Binding-site contacts:
Ligand atom C2 contacts residue ASN160 of chain 1.A at 2.5 Å.
Ligand atom O7 contacts residue SER110 of chain 1.A at 4.1 Å.
Ligand atom C1 contacts residue ASN160 of chain 1.A at 1.4 Å.
Ligand atom C7 contacts residue PHE131 of chain 1.A at 3.9 Å (hydrophobic).
Ligand atom C2 contacts residue PHE131 of chain 1.A at 4.3 Å (hydrophobic).
Ligand atom C8 contacts residue ASN160 of chain 1.A at 4.3 Å.
Ligand atom C5 contacts residue ASN160 of chain 1.A at 3.7 Å.
Ligand atom C7 contacts residue GLU130 of chain 1.A at 3.4 Å.
Ligand atom C1 contacts residue PHE131 of chain 1.A at 3.7 Å (hydrophobic).
Ligand atom O7 contacts residue PHE131 of chain 1.A at 3.6 Å.
Ligand atom C2 contacts residue GLU130 of chain 1.A at 4.5 Å.
Ligand atom O7 contacts residue GLU130 of chain 1.A at 3.4 Å.
Ligand atom O5 contacts residue ASN160 of chain 1.A at 2.4 Å (h-bond).
Ligand atom C7 contacts residue ASN160 of chain 1.A at 3.9 Å.
Ligand atom C3 contacts residue ASN160 of chain 1.A at 3.8 Å.
Ligand atom N2 contacts residue ASN160 of chain 1.A at 3.0 Å (h-bond).
Ligand atom N2 contacts residue GLU130 of chain 1.A at 4.0 Å.
Ligand atom C4 contacts residue ASN160 of chain 1.A at 4.3 Å.
Ligand atom C8 contacts residue GLU130 of chain 1.A at 3.3 Å.
Ligand atom N2 contacts residue PHE131 of chain 1.A at 3.3 Å.

Sequence of chain 1.A:
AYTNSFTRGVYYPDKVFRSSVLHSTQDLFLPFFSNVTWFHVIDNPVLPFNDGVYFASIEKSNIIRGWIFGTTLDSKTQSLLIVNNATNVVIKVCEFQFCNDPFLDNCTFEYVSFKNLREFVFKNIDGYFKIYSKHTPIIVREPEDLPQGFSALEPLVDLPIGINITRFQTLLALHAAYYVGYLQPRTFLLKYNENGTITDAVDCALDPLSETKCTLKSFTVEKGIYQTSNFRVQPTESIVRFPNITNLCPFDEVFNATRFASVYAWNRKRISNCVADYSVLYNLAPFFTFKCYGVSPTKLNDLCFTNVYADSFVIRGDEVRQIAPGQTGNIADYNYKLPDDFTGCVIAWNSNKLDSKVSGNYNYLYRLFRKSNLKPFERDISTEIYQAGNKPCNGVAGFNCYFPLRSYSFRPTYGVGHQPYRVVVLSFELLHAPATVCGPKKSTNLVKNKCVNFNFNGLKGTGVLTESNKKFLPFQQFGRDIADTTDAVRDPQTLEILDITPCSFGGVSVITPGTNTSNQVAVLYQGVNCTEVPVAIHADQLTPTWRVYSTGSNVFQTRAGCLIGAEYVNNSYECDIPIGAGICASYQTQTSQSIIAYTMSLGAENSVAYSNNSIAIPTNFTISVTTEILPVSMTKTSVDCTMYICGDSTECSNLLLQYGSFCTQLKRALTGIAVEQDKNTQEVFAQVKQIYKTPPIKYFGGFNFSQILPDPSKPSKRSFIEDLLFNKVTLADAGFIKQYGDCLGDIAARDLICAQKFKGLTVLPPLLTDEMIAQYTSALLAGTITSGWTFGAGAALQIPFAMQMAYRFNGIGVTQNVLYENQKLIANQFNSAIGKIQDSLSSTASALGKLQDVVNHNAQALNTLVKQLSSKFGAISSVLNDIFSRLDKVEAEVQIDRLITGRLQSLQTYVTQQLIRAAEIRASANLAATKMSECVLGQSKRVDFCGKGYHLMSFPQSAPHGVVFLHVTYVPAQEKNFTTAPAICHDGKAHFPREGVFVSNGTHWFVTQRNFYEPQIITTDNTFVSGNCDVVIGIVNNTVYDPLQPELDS

This protein binds this small molecule.
Small molecule (SMILES): CC(=O)N[C@@H]1[C@@H](O)[C@H](O)[C@@H](CO)O[C@H]1O